This small molecule binds to this protein.
Small molecule (SMILES): CC(=O)N[C@@H]1[C@@H](O)[C@H](O)[C@@H](CO)O[C@H]1O

Binding-site contacts:
Ligand atom C1 contacts residue THR618 of chain 1.A at 3.7 Å.
Ligand atom C7 contacts residue ASN616 of chain 1.A at 3.3 Å.
Ligand atom O7 contacts residue ASN616 of chain 1.A at 3.3 Å (h-bond).
Ligand atom C5 contacts residue ASN616 of chain 1.A at 3.7 Å.
Ligand atom C6 contacts residue THR618 of chain 1.A at 4.0 Å.
Ligand atom O5 contacts residue ASN616 of chain 1.A at 2.4 Å (h-bond).
Ligand atom C5 contacts residue THR618 of chain 1.A at 3.7 Å.
Ligand atom O5 contacts residue THR618 of chain 1.A at 3.4 Å.
Ligand atom C4 contacts residue ASN616 of chain 1.A at 4.2 Å.
Ligand atom C2 contacts residue ASN616 of chain 1.A at 2.4 Å.
Ligand atom C1 contacts residue ASN616 of chain 1.A at 1.4 Å.
Ligand atom N2 contacts residue ASN616 of chain 1.A at 2.9 Å (h-bond).
Ligand atom C8 contacts residue ASN616 of chain 1.A at 4.4 Å.
Ligand atom C3 contacts residue ASN616 of chain 1.A at 3.8 Å.
Ligand atom O6 contacts residue THR618 of chain 1.A at 3.6 Å.

Sequence of chain 1.A:
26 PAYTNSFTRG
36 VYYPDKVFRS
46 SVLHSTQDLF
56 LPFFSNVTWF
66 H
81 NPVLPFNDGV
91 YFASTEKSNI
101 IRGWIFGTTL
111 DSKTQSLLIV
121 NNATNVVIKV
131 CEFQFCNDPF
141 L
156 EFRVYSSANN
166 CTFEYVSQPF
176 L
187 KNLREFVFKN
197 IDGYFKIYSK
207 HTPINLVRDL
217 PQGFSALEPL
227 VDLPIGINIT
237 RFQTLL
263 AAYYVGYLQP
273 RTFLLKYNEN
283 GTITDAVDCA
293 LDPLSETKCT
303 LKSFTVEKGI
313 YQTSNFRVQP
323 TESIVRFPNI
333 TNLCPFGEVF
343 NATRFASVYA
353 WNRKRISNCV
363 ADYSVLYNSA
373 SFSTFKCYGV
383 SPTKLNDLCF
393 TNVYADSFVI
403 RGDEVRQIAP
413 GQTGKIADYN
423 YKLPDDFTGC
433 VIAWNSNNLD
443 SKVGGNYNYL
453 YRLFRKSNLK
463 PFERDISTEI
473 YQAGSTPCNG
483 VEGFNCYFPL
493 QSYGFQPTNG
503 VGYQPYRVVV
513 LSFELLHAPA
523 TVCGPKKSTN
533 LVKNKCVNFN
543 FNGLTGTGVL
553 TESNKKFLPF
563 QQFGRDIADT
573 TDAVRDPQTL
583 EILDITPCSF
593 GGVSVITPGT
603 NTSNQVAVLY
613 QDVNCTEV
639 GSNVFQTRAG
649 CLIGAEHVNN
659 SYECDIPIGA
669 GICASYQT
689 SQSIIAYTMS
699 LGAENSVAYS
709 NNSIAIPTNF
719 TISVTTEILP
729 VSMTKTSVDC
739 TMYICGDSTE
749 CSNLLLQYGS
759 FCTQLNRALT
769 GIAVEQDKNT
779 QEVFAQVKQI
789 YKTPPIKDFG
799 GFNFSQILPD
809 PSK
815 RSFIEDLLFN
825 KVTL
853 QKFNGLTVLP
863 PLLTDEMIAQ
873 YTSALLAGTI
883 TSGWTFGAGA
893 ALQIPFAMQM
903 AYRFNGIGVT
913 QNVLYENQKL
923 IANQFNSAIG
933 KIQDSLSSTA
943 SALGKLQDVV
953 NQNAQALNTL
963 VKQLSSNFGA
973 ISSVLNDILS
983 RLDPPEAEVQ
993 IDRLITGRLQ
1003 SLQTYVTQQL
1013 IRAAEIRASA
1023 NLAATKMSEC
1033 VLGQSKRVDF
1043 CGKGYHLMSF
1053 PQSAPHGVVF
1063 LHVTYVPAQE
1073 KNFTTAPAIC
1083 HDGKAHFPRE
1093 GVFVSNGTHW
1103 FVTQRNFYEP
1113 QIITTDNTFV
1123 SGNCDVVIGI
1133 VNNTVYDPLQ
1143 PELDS